Sequence of chain 2.A:
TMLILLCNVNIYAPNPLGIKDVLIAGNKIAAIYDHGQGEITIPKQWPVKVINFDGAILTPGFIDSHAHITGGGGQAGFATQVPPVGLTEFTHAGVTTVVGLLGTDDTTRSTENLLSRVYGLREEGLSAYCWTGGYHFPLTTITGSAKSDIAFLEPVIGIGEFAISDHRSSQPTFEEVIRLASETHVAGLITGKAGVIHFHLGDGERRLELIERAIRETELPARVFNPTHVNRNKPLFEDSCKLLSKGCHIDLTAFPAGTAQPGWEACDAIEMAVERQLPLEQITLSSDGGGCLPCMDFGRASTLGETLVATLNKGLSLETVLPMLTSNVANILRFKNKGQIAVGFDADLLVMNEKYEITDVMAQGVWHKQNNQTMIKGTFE

Binding-site contacts:
Ligand atom N contacts residue CYS297 of chain 2.A at 2.9 Å (h-bond).
Ligand atom OXT contacts residue HIS205 of chain 2.A at 3.4 Å.
Ligand atom C contacts residue DAS1 of chain 2.E at 3.2 Å.
Ligand atom CG contacts residue ASP293 of chain 2.A at 3.9 Å.
Ligand atom CB contacts residue DAS1 of chain 2.E at 3.2 Å.
Ligand atom CG contacts residue ARG237 of chain 2.A at 4.0 Å.
Ligand atom N contacts residue LEU298 of chain 2.A at 4.1 Å.
Ligand atom C contacts residue HIS205 of chain 2.A at 3.7 Å.
Ligand atom CE contacts residue GLN266 of chain 2.A at 4.1 Å.
Ligand atom CB contacts residue ZN1 of chain 2.D at 3.8 Å.
Ligand atom CE contacts residue LEU298 of chain 2.A at 3.7 Å (hydrophobic).
Ligand atom N contacts residue ZN1 of chain 2.C at 4.0 Å.
Ligand atom O contacts residue ARG237 of chain 2.A at 3.4 Å (salt-bridge).
Ligand atom C contacts residue ARG237 of chain 2.A at 4.1 Å.
Ligand atom CG contacts residue PHE260 of chain 2.A at 3.5 Å (hydrophobic).
Ligand atom CB contacts residue HIS234 of chain 2.A at 3.5 Å.
Ligand atom CB contacts residue ASP293 of chain 2.A at 3.6 Å.
Ligand atom CD contacts residue ARG237 of chain 2.A at 3.5 Å.
Ligand atom C contacts residue TYR140 of chain 2.A at 3.9 Å (hydrophobic).
Ligand atom OXT contacts residue ARG173 of chain 2.A at 2.4 Å (salt-bridge).
Ligand atom OXT contacts residue DAS1 of chain 2.E at 2.8 Å (h-bond).
Ligand atom N contacts residue ASP293 of chain 2.A at 3.7 Å.
Ligand atom O contacts residue HIS205 of chain 2.A at 4.0 Å.
Ligand atom CB contacts residue ARG237 of chain 2.A at 3.9 Å.
Ligand atom NZ contacts residue LEU298 of chain 2.A at 4.1 Å.
Ligand atom C contacts residue PRO299 of chain 2.A at 3.7 Å (hydrophobic).
Ligand atom CD contacts residue PHE260 of chain 2.A at 3.5 Å (hydrophobic).
Ligand atom CA contacts residue CYS297 of chain 2.A at 3.6 Å (hydrophobic).
Ligand atom C contacts residue ARG173 of chain 2.A at 3.2 Å.
Ligand atom O contacts residue ARG173 of chain 2.A at 3.5 Å (salt-bridge).
Ligand atom CA contacts residue PRO299 of chain 2.A at 3.8 Å (hydrophobic).
Ligand atom CG contacts residue HIS234 of chain 2.A at 4.0 Å.
Ligand atom OXT contacts residue TYR140 of chain 2.A at 2.8 Å (h-bond).
Ligand atom CG contacts residue LEU298 of chain 2.A at 3.8 Å (hydrophobic).
Ligand atom N contacts residue DAS1 of chain 2.E at 1.4 Å.
Ligand atom NZ contacts residue PHE260 of chain 2.A at 4.1 Å.
Ligand atom O contacts residue PRO299 of chain 2.A at 3.8 Å.
Ligand atom CE contacts residue PRO299 of chain 2.A at 4.1 Å (hydrophobic).
Ligand atom CA contacts residue DAS1 of chain 2.E at 2.6 Å.
Ligand atom NZ contacts residue GLN266 of chain 2.A at 3.1 Å (h-bond).

A protein and the small-molecule ligand that binds it are described below.
Small molecule (SMILES): NCCCC[C@@H](N)C(=O)O